The protein below binds the small molecule below.
Small molecule (SMILES): CC(=O)N[C@@H]1[C@@H](O)[C@H](O)[C@@H](CO)O[C@H]1O

Sequence of chain 1.C:
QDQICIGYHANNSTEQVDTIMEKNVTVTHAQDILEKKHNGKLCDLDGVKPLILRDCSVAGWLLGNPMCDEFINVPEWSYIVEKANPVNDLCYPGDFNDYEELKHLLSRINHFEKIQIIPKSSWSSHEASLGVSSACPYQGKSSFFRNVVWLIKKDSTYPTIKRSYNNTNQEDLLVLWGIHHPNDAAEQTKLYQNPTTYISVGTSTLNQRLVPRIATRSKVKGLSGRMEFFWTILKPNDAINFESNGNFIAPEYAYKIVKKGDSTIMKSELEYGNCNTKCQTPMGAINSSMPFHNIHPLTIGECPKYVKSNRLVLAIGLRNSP

Binding-site contacts:
Ligand atom C5 contacts residue ASN24 of chain 1.C at 3.6 Å.
Ligand atom O5 contacts residue GLN16 of chain 1.C at 3.3 Å (h-bond).
Ligand atom O6 contacts residue GLN16 of chain 1.C at 2.7 Å (h-bond).
Ligand atom C3 contacts residue ASN24 of chain 1.C at 3.6 Å.
Ligand atom N2 contacts residue ASN24 of chain 1.C at 2.6 Å (h-bond).
Ligand atom C5 contacts residue GLN16 of chain 1.C at 4.1 Å.
Ligand atom O7 contacts residue ASN24 of chain 1.C at 3.1 Å (h-bond).
Ligand atom C6 contacts residue GLN16 of chain 1.C at 3.8 Å.
Ligand atom C1 contacts residue GLN16 of chain 1.C at 4.2 Å.
Ligand atom O5 contacts residue ASN24 of chain 1.C at 2.4 Å (h-bond).
Ligand atom C7 contacts residue ASN24 of chain 1.C at 3.2 Å.
Ligand atom C2 contacts residue ASN24 of chain 1.C at 2.2 Å.
Ligand atom C4 contacts residue ASN24 of chain 1.C at 4.1 Å.
Ligand atom C1 contacts residue ASN24 of chain 1.C at 1.4 Å.